Sequence of chain 1.A:
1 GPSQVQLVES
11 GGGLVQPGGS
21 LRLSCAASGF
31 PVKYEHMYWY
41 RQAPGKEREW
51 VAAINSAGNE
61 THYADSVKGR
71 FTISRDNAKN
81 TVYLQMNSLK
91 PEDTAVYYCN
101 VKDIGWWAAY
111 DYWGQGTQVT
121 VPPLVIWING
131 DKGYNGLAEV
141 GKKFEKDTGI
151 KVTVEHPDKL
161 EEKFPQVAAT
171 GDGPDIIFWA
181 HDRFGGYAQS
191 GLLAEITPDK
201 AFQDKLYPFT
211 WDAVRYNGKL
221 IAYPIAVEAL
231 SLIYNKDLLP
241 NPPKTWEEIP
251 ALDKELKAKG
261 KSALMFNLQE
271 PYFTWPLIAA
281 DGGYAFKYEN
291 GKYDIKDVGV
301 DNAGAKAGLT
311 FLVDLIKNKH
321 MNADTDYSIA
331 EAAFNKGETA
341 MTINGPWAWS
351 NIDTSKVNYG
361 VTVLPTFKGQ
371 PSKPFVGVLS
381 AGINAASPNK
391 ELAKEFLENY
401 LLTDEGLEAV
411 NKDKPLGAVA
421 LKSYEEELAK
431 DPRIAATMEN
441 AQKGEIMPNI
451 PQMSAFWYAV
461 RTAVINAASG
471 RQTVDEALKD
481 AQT

A small-molecule ligand and the protein it binds are described below.
Small molecule (SMILES): OC[C@H]1O[C@H](O[C@H]2[C@H](O)[C@@H](O)[C@@H](O)O[C@@H]2CO)[C@H](O)[C@@H](O)[C@@H]1O

Binding-site contacts:
Ligand atom O3 contacts residue TRP457 of chain 1.A at 3.8 Å.
Ligand atom O3 contacts residue ARG183 of chain 1.A at 3.0 Å (salt-bridge).
Ligand atom O3 contacts residue GLU228 of chain 1.A at 4.0 Å.
Ligand atom O5 contacts residue TYR272 of chain 1.A at 3.2 Å.
Ligand atom C6 contacts residue GLU270 of chain 1.A at 3.2 Å.
Ligand atom O4 contacts residue TRP457 of chain 1.A at 3.9 Å.
Ligand atom O6 contacts residue TYR272 of chain 1.A at 3.1 Å (h-bond).
Ligand atom O2 contacts residue ASP182 of chain 1.A at 2.7 Å (salt-bridge).
Ligand atom C2 contacts residue TRP179 of chain 1.A at 4.0 Å (hydrophobic).
Ligand atom O2 contacts residue LYS132 of chain 1.A at 3.0 Å (salt-bridge).
Ligand atom O6 contacts residue PHE273 of chain 1.A at 3.8 Å.
Ligand atom O2 contacts residue ALA180 of chain 1.A at 3.3 Å.
Ligand atom O2 contacts residue TRP179 of chain 1.A at 3.4 Å (h-bond).
Ligand atom O1 contacts residue ASP131 of chain 1.A at 2.9 Å (salt-bridge).
Ligand atom O2 contacts residue MET447 of chain 1.A at 3.9 Å.
Ligand atom O3 contacts residue ALA180 of chain 1.A at 3.4 Å.
Ligand atom C2 contacts residue TRP347 of chain 1.A at 3.8 Å (hydrophobic).
Ligand atom O3 contacts residue ASP182 of chain 1.A at 2.5 Å (salt-bridge).
Ligand atom C1 contacts residue LYS132 of chain 1.A at 3.9 Å.
Ligand atom O1 contacts residue LYS132 of chain 1.A at 2.9 Å (salt-bridge).
Ligand atom C3 contacts residue ASP182 of chain 1.A at 3.4 Å.
Ligand atom C2 contacts residue GLU228 of chain 1.A at 3.5 Å.
Ligand atom O2 contacts residue TRP347 of chain 1.A at 4.0 Å.
Ligand atom C2 contacts residue ASP182 of chain 1.A at 3.3 Å.
Ligand atom O6 contacts residue GLU270 of chain 1.A at 2.5 Å (salt-bridge).
Ligand atom C6 contacts residue TRP457 of chain 1.A at 3.5 Å (hydrophobic).
Ligand atom C1 contacts residue ASP131 of chain 1.A at 3.6 Å.
Ligand atom C3 contacts residue TRP179 of chain 1.A at 3.5 Å (hydrophobic).
Ligand atom C4 contacts residue TYR272 of chain 1.A at 3.9 Å (hydrophobic).
Ligand atom C4 contacts residue ARG183 of chain 1.A at 3.8 Å.
Ligand atom O2 contacts residue GLU228 of chain 1.A at 2.7 Å (salt-bridge).
Ligand atom C1 contacts residue TRP347 of chain 1.A at 3.7 Å (hydrophobic).
Ligand atom C1 contacts residue TYR272 of chain 1.A at 3.5 Å (hydrophobic).
Ligand atom O6 contacts residue PRO271 of chain 1.A at 3.3 Å.
Ligand atom C6 contacts residue TYR272 of chain 1.A at 3.7 Å (hydrophobic).
Ligand atom O3 contacts residue TRP179 of chain 1.A at 3.3 Å (h-bond).
Ligand atom C6 contacts residue PRO271 of chain 1.A at 3.8 Å (hydrophobic).
Ligand atom O1 contacts residue ASN129 of chain 1.A at 3.5 Å (h-bond).
Ligand atom O4 contacts residue ARG183 of chain 1.A at 2.7 Å (salt-bridge).
Ligand atom C4 contacts residue TRP457 of chain 1.A at 3.6 Å (hydrophobic).